Binding-site contacts:
Ligand atom NH2 contacts residue HIS259 of chain 1.D at 3.5 Å (h-bond).
Ligand atom CD contacts residue PHE258 of chain 1.D at 3.5 Å (hydrophobic).
Ligand atom CW contacts residue SER39 of chain 1.D at 3.4 Å.
Ligand atom N contacts residue TRP118 of chain 1.D at 3.2 Å.
Ligand atom O contacts residue ARG223 of chain 1.D at 2.7 Å (salt-bridge).
Ligand atom NE contacts residue HIS259 of chain 1.D at 3.4 Å (h-bond).
Ligand atom N contacts residue ASN370 of chain 1.D at 3.0 Å (h-bond).
Ligand atom O contacts residue ARG149 of chain 1.D at 3.3 Å (salt-bridge).
Ligand atom OD1 contacts residue GLY31 of chain 1.D at 3.1 Å (h-bond).
Ligand atom CZ contacts residue HIS259 of chain 1.D at 3.2 Å.
Ligand atom NH2 contacts residue ASN121 of chain 1.D at 3.1 Å (h-bond).
Ligand atom CA contacts residue TRP118 of chain 1.D at 3.4 Å (hydrophobic).
Ligand atom CZ contacts residue SER376 of chain 1.D at 3.3 Å.
Ligand atom CV contacts residue TRP118 of chain 1.D at 3.5 Å (hydrophobic).
Ligand atom NH2 contacts residue ALA188 of chain 1.D at 3.3 Å.
Ligand atom OD1 contacts residue LEU32 of chain 1.D at 2.8 Å (h-bond).
Ligand atom O2 contacts residue ARG223 of chain 1.D at 3.1 Å (salt-bridge).
Ligand atom CY contacts residue SER39 of chain 1.D at 3.5 Å.
Ligand atom OD1 contacts residue SER39 of chain 1.D at 2.5 Å (h-bond).
Ligand atom CY contacts residue ASN370 of chain 1.D at 3.0 Å.
Ligand atom CV contacts residue SER33 of chain 1.D at 3.4 Å.
Ligand atom CZ contacts residue ASN121 of chain 1.D at 3.4 Å.
Ligand atom NE contacts residue SER376 of chain 1.D at 3.5 Å.
Ligand atom OD2 contacts residue ASN370 of chain 1.D at 3.1 Å (h-bond).
Ligand atom O2 contacts residue SER33 of chain 1.D at 2.9 Å (h-bond).
Ligand atom O2 contacts residue ASN36 of chain 1.D at 3.0 Å (h-bond).
Ligand atom N contacts residue ASN36 of chain 1.D at 3.4 Å (h-bond).
Ligand atom NH1 contacts residue ASP261 of chain 1.D at 2.9 Å (salt-bridge).
Ligand atom OD2 contacts residue HIS28 of chain 1.D at 3.3 Å (h-bond).
Ligand atom OD2 contacts residue ALA30 of chain 1.D at 2.9 Å (h-bond).
Ligand atom CD contacts residue GLY371 of chain 1.D at 3.4 Å.
Ligand atom CB contacts residue ASN370 of chain 1.D at 3.5 Å.
Ligand atom CX contacts residue ASN370 of chain 1.D at 3.3 Å.
Ligand atom NH2 contacts residue ASP261 of chain 1.D at 2.8 Å (salt-bridge).
Ligand atom OXT contacts residue SER33 of chain 1.D at 3.3 Å (h-bond).
Ligand atom OXT contacts residue TRP118 of chain 1.D at 3.5 Å.
Ligand atom NE contacts residue ASN121 of chain 1.D at 2.9 Å (h-bond).
Ligand atom OXT contacts residue HIS148 of chain 1.D at 2.7 Å (h-bond).
Ligand atom C contacts residue ARG223 of chain 1.D at 3.5 Å.
Ligand atom NH1 contacts residue SER376 of chain 1.D at 3.5 Å.

Sequence of chain 1.D:
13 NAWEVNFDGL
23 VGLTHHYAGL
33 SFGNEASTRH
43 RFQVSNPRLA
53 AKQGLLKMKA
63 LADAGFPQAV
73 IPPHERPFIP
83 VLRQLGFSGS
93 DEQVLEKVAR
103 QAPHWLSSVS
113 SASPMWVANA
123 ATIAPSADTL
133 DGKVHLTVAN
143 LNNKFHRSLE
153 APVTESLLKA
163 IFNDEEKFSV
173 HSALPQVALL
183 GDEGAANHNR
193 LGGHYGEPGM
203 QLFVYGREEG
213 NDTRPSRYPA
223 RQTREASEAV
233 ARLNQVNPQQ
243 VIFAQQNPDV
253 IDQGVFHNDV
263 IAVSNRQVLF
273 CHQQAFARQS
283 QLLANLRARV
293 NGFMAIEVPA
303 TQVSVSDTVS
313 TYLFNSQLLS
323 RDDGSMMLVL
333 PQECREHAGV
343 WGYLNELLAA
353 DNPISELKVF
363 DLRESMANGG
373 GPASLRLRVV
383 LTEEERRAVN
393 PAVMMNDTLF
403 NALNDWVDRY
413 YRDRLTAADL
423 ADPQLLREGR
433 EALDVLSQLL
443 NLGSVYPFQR

This protein binds this small molecule.
Small molecule (SMILES): N=C(N)NCCC[C@H](NC(=O)CCC(=O)O)C(=O)O